A small-molecule ligand and the protein it binds are described below.
Small molecule (SMILES): CCCCCCCCCCO[C@@H]1O[C@H](CO)[C@@H](O[C@H]2O[C@H](CO)[C@@H](O)[C@H](O)[C@H]2O)[C@H](O)[C@H]1O

Binding-site contacts:
Ligand atom C57 contacts residue ARG67 of chain 1.A at 4.5 Å.
Ligand atom O49 contacts residue C8E1 of chain 1.H at 3.2 Å.
Ligand atom C31 contacts residue C8E1 of chain 1.H at 3.5 Å.
Ligand atom C28 contacts residue C8E1 of chain 1.H at 3.6 Å.
Ligand atom C19 contacts residue TYR68 of chain 1.A at 4.1 Å (hydrophobic).
Ligand atom C25 contacts residue C8E1 of chain 1.H at 4.4 Å.
Ligand atom O61 contacts residue THR65 of chain 1.A at 3.3 Å (h-bond).
Ligand atom O4 contacts residue ARG67 of chain 1.A at 4.2 Å.
Ligand atom O2 contacts residue ARG67 of chain 1.A at 3.8 Å.
Ligand atom C4 contacts residue THR65 of chain 1.A at 4.4 Å.
Ligand atom C4 contacts residue ALA66 of chain 1.A at 3.6 Å (hydrophobic).
Ligand atom C18 contacts residue ARG67 of chain 1.A at 4.2 Å.
Ligand atom C19 contacts residue VAL52 of chain 1.A at 4.3 Å (hydrophobic).
Ligand atom O61 contacts residue ALA66 of chain 1.A at 3.6 Å (h-bond).
Ligand atom C57 contacts residue THR65 of chain 1.A at 4.0 Å.
Ligand atom O2 contacts residue THR65 of chain 1.A at 3.5 Å (h-bond).
Ligand atom C18 contacts residue ALA66 of chain 1.A at 4.2 Å (hydrophobic).
Ligand atom C7 contacts residue ARG101 of chain 1.A at 3.9 Å.
Ligand atom C4 contacts residue ARG67 of chain 1.A at 4.0 Å.
Ligand atom C10 contacts residue ARG101 of chain 1.A at 4.1 Å.
Ligand atom O61 contacts residue ARG67 of chain 1.A at 4.4 Å.
Ligand atom C6 contacts residue ALA66 of chain 1.A at 3.7 Å (hydrophobic).
Ligand atom C57 contacts residue ALA66 of chain 1.A at 4.2 Å (hydrophobic).
Ligand atom C28 contacts residue TYR68 of chain 1.A at 3.7 Å (hydrophobic).
Ligand atom C2 contacts residue ARG101 of chain 1.A at 4.0 Å.
Ligand atom C3 contacts residue ARG101 of chain 1.A at 4.0 Å.
Ligand atom O3 contacts residue ARG101 of chain 1.A at 3.1 Å (salt-bridge).
Ligand atom C31 contacts residue VAL52 of chain 1.A at 3.6 Å (hydrophobic).
Ligand atom O5 contacts residue ALA66 of chain 1.A at 3.3 Å (h-bond).
Ligand atom C22 contacts residue TYR68 of chain 1.A at 4.3 Å (hydrophobic).
Ligand atom C31 contacts residue TYR68 of chain 1.A at 4.3 Å (hydrophobic).
Ligand atom C28 contacts residue VAL52 of chain 1.A at 3.6 Å (hydrophobic).
Ligand atom C25 contacts residue VAL52 of chain 1.A at 4.3 Å (hydrophobic).
Ligand atom C7 contacts residue ARG67 of chain 1.A at 4.2 Å.
Ligand atom C5 contacts residue ARG101 of chain 1.A at 3.9 Å.
Ligand atom O7 contacts residue ARG101 of chain 1.A at 3.2 Å (salt-bridge).
Ligand atom O16 contacts residue ALA66 of chain 1.A at 4.4 Å.
Ligand atom C22 contacts residue C8E1 of chain 1.H at 4.4 Å.
Ligand atom C18 contacts residue TYR68 of chain 1.A at 3.7 Å (hydrophobic).
Ligand atom O4 contacts residue ARG101 of chain 1.A at 4.0 Å.

Sequence of chain 1.A:
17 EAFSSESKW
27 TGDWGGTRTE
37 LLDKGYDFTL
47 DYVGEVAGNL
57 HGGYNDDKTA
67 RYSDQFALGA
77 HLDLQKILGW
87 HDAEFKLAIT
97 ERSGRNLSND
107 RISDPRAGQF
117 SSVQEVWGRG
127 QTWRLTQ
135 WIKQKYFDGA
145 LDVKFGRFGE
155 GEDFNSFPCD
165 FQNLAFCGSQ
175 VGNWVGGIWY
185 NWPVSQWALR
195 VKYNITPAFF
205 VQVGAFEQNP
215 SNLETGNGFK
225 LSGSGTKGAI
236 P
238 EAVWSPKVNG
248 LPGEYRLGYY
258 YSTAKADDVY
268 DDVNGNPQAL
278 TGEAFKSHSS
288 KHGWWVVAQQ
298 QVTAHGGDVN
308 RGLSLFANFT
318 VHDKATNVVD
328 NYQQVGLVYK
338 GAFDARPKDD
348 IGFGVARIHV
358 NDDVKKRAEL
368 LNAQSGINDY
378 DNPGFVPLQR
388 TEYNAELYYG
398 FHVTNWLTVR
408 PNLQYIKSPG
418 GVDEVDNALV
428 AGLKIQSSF